Sequence of chain 1.B:
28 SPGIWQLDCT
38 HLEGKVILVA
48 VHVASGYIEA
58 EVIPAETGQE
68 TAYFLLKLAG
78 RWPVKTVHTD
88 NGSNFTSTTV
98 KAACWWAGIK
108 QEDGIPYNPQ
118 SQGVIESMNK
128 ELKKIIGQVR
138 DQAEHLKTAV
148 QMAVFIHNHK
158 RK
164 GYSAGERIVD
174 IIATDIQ

Sequence of chain 1.A:
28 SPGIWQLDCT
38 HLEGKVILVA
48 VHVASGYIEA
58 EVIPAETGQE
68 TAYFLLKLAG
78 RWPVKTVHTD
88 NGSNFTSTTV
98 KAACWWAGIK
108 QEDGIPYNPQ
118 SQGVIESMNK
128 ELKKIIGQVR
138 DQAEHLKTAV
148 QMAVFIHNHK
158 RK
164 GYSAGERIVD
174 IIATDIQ

The small molecule below binds the protein below.
Small molecule (SMILES): C=CCN(Cc1ccccc1C(=O)NCC1CCC1)Cc1ccc2c(c1C(=O)O)OC[C@H](CCC(=O)O)O2

Binding-site contacts:
Ligand atom O37 contacts residue THR145 of chain 1.A at 2.8 Å (h-bond).
Ligand atom C27 contacts residue GLU67 of chain 1.B at 3.3 Å.
Ligand atom O33 contacts residue GLN66 of chain 1.B at 3.4 Å.
Ligand atom C2 contacts residue GLU141 of chain 1.A at 3.5 Å.
Ligand atom C7 contacts residue GLN139 of chain 1.A at 3.6 Å.
Ligand atom C27 contacts residue TYR70 of chain 1.B at 3.7 Å (hydrophobic).
Ligand atom C15 contacts residue GLN139 of chain 1.A at 3.7 Å.
Ligand atom C12 contacts residue THR145 of chain 1.A at 3.1 Å.
Ligand atom O32 contacts residue THR145 of chain 1.A at 2.7 Å (h-bond).
Ligand atom C17 contacts residue GLU67 of chain 1.B at 3.4 Å.
Ligand atom C1 contacts residue ALA140 of chain 1.A at 3.5 Å (hydrophobic).
Ligand atom C16 contacts residue GLU141 of chain 1.A at 3.4 Å.
Ligand atom O32 contacts residue HIS142 of chain 1.A at 2.9 Å (h-bond).
Ligand atom C21 contacts residue THR145 of chain 1.A at 3.1 Å.
Ligand atom C8 contacts residue THR145 of chain 1.A at 3.5 Å.
Ligand atom C28 contacts residue GLN139 of chain 1.A at 3.6 Å.
Ligand atom N30 contacts residue GLN139 of chain 1.A at 2.8 Å (h-bond).
Ligand atom C6 contacts residue GLN66 of chain 1.B at 3.3 Å.
Ligand atom C11 contacts residue GLN66 of chain 1.B at 3.4 Å.
Ligand atom C2 contacts residue ALA140 of chain 1.A at 3.7 Å (hydrophobic).
Ligand atom C14 contacts residue GLN66 of chain 1.B at 3.7 Å.
Ligand atom O32 contacts residue ALA140 of chain 1.A at 3.4 Å.
Ligand atom O38 contacts residue TYR70 of chain 1.B at 3.3 Å.
Ligand atom C12 contacts residue GLN66 of chain 1.B at 3.7 Å.
Ligand atom O32 contacts residue GLU141 of chain 1.A at 3.3 Å (salt-bridge).
Ligand atom C19 contacts residue ALA99 of chain 1.B at 3.6 Å (hydrophobic).
Ligand atom C26 contacts residue GLN66 of chain 1.B at 3.8 Å.
Ligand atom C1 contacts residue ASP138 of chain 1.A at 3.7 Å.
Ligand atom C20 contacts residue MET149 of chain 1.A at 3.6 Å (hydrophobic).
Ligand atom C4 contacts residue GLU141 of chain 1.A at 3.8 Å.
Ligand atom C3 contacts residue ALA140 of chain 1.A at 3.7 Å (hydrophobic).
Ligand atom C16 contacts residue THR145 of chain 1.A at 3.6 Å.
Ligand atom O33 contacts residue GLU67 of chain 1.B at 3.1 Å.
Ligand atom O35 contacts residue GLU141 of chain 1.A at 2.8 Å (salt-bridge).
Ligand atom C1 contacts residue GLN139 of chain 1.A at 3.6 Å.
Ligand atom C3 contacts residue GLN139 of chain 1.A at 3.2 Å.
Ligand atom O38 contacts residue GLN66 of chain 1.B at 3.5 Å.
Ligand atom O37 contacts residue HIS142 of chain 1.A at 3.2 Å (h-bond).
Ligand atom C18 contacts residue MET149 of chain 1.A at 3.7 Å (hydrophobic).
Ligand atom O36 contacts residue GLU67 of chain 1.B at 3.7 Å.